Sequence of chain 1.A:
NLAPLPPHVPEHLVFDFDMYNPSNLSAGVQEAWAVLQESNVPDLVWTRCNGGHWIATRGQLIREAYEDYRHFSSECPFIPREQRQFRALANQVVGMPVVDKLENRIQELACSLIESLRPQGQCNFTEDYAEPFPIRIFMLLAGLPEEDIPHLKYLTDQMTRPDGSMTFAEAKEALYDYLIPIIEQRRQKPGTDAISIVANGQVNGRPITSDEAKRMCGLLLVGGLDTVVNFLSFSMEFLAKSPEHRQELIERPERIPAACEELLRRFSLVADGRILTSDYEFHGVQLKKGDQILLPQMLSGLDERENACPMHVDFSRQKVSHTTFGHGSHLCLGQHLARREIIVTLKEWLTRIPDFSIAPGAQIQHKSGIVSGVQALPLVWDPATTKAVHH

Binding-site contacts:
Ligand atom C4 contacts residue HEM1 of chain 1.C at 3.4 Å.
Ligand atom C8 contacts residue ASP298 of chain 1.A at 4.3 Å.
Ligand atom C6 contacts residue LEU245 of chain 1.A at 3.9 Å (hydrophobic).
Ligand atom C9 contacts residue GLY249 of chain 1.A at 4.4 Å.
Ligand atom C5 contacts residue HEM1 of chain 1.C at 3.5 Å.
Ligand atom O contacts residue HEM1 of chain 1.C at 4.5 Å.
Ligand atom C5 contacts residue GLY249 of chain 1.A at 3.7 Å.
Ligand atom C8 contacts residue VAL397 of chain 1.A at 4.1 Å (hydrophobic).
Ligand atom C8 contacts residue VAL296 of chain 1.A at 4.2 Å (hydrophobic).
Ligand atom C2 contacts residue HEM1 of chain 1.C at 4.4 Å.
Ligand atom C3 contacts residue HEM1 of chain 1.C at 3.4 Å.
Ligand atom C9 contacts residue THR253 of chain 1.A at 4.2 Å.
Ligand atom C6 contacts residue GLY249 of chain 1.A at 3.7 Å.
Ligand atom C8 contacts residue ILE396 of chain 1.A at 3.8 Å (hydrophobic).
Ligand atom C9 contacts residue VAL397 of chain 1.A at 3.9 Å (hydrophobic).
Ligand atom C10 contacts residue PHE88 of chain 1.A at 3.5 Å (hydrophobic).
Ligand atom O contacts residue PHE88 of chain 1.A at 4.3 Å.
Ligand atom O contacts residue ASP298 of chain 1.A at 4.4 Å.

A protein and the small-molecule ligand that binds it are described below.
Small molecule (SMILES): CC1(C)[C@@H]2CC[C@@]1(C)C(=O)C2